The small molecule below binds the protein below.
Small molecule (SMILES): CCCC(=O)N[C@@H](C)C(=O)N[C@H](C(=O)N[C@@H]1C(=O)N[C@@H](CC(C)C)C(=O)N[C@H]2CC[C@@H](O)N(C2=O)[C@@H]([C@@H](C)O)C(=O)N(C)[C@@H](Cc2ccc(O)c(Cl)c2)C(=O)N[C@@H](C(C)C)C(=O)O[C@@H]1C)[C@@H](C)O

Binding-site contacts:
Ligand atom CD contacts residue THR29 of chain 1.A at 3.5 Å.
Ligand atom N contacts residue SER188 of chain 1.A at 3.0 Å (h-bond).
Ligand atom O1 contacts residue GLY186 of chain 1.A at 3.3 Å (h-bond).
Ligand atom CA contacts residue VAL209 of chain 1.A at 3.4 Å (hydrophobic).
Ligand atom CG2 contacts residue HIS45 of chain 1.A at 3.5 Å.
Ligand atom CA contacts residue SER188 of chain 1.A at 3.2 Å.
Ligand atom O contacts residue ARG211 of chain 1.A at 3.0 Å (salt-bridge).
Ligand atom CG2 contacts residue VAL209 of chain 1.A at 3.4 Å (hydrophobic).
Ligand atom OH contacts residue ARG211 of chain 1.A at 3.0 Å (salt-bridge).
Ligand atom O contacts residue ASP187 of chain 1.A at 3.1 Å (salt-bridge).
Ligand atom CD1 contacts residue VAL209 of chain 1.A at 3.3 Å (hydrophobic).
Ligand atom O contacts residue PHE208 of chain 1.A at 3.2 Å.
Ligand atom CG contacts residue THR29 of chain 1.A at 3.4 Å.
Ligand atom C contacts residue GLY186 of chain 1.A at 3.5 Å.
Ligand atom O3 contacts residue THR29 of chain 1.A at 2.7 Å (h-bond).
Ligand atom O contacts residue VAL209 of chain 1.A at 2.9 Å (h-bond).
Ligand atom CB contacts residue SER188 of chain 1.A at 3.3 Å.
Ligand atom O contacts residue GLN185 of chain 1.A at 3.6 Å.
Ligand atom C contacts residue VAL209 of chain 1.A at 3.6 Å (hydrophobic).
Ligand atom CL contacts residue GLN185 of chain 1.A at 3.5 Å.
Ligand atom CD2 contacts residue GLN185 of chain 1.A at 3.6 Å.
Ligand atom O contacts residue SER188 of chain 1.A at 2.8 Å (h-bond).
Ligand atom CD2 contacts residue CYS184 of chain 1.A at 3.5 Å (hydrophobic).
Ligand atom CG2 contacts residue VAL88 of chain 1.A at 3.5 Å (hydrophobic).
Ligand atom N contacts residue SER207 of chain 1.A at 3.3 Å (h-bond).
Ligand atom CB contacts residue HIS45 of chain 1.A at 3.2 Å.
Ligand atom CB contacts residue CYS184 of chain 1.A at 3.6 Å (hydrophobic).
Ligand atom N contacts residue VAL209 of chain 1.A at 2.8 Å (h-bond).
Ligand atom CB contacts residue HIS45 of chain 1.A at 3.5 Å.
Ligand atom N contacts residue SER188 of chain 1.A at 3.2 Å (h-bond).
Ligand atom C4 contacts residue ARG211 of chain 1.A at 3.3 Å.
Ligand atom O contacts residue GLY186 of chain 1.A at 2.7 Å (h-bond).
Ligand atom OH contacts residue SER210 of chain 1.A at 3.2 Å.
Ligand atom CG2 contacts residue SER210 of chain 1.A at 3.4 Å.
Ligand atom O1 contacts residue GLN185 of chain 1.A at 3.5 Å.
Ligand atom C contacts residue SER188 of chain 1.A at 2.9 Å.
Ligand atom CD2 contacts residue VAL209 of chain 1.A at 3.2 Å (hydrophobic).
Ligand atom CB contacts residue PHE208 of chain 1.A at 3.5 Å (hydrophobic).
Ligand atom CA contacts residue SER207 of chain 1.A at 3.3 Å.
Ligand atom CG contacts residue CYS30 of chain 1.A at 3.4 Å (hydrophobic).

Sequence of chain 1.A:
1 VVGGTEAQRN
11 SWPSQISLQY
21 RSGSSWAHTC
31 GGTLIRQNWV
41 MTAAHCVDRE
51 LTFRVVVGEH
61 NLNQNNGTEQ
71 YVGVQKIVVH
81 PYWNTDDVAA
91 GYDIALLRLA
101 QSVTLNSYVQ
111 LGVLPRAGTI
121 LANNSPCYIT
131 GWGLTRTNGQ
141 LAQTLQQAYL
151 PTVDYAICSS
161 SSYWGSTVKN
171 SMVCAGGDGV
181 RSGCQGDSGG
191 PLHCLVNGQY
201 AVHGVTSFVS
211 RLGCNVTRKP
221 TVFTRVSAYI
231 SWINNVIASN